The protein below binds the small molecule below.
Small molecule (SMILES): Nc1ncnc2c1ncn2[C@H]1C[C@H](O)[C@@H](CO[P](=O)(O)O[P](=O)(O)OP(=O)(O)O)O1

Binding-site contacts:
Ligand atom N7 contacts residue ARG133 of chain 1.K at 3.4 Å (salt-bridge).
Ligand atom O3B contacts residue GLY160 of chain 1.K at 2.9 Å (h-bond).
Ligand atom N1 contacts residue ASN130 of chain 1.K at 3.5 Å.
Ligand atom PB contacts residue GLY160 of chain 1.K at 3.4 Å.
Ligand atom O5' contacts residue TRP165 of chain 1.K at 3.6 Å.
Ligand atom PA contacts residue GLY162 of chain 1.K at 3.5 Å.
Ligand atom C2 contacts residue TYR310 of chain 1.K at 2.7 Å (hydrophobic).
Ligand atom O2A contacts residue MG1 of chain 1.KA at 3.2 Å.
Ligand atom O3G contacts residue ARG273 of chain 1.K at 2.1 Å (salt-bridge).
Ligand atom O3A contacts residue GLY160 of chain 1.K at 3.2 Å.
Ligand atom O3' contacts residue SER331 of chain 1.K at 3.1 Å.
Ligand atom O3G contacts residue LEU159 of chain 1.K at 3.5 Å.
Ligand atom C2 contacts residue ALA127 of chain 1.K at 2.8 Å (hydrophobic).
Ligand atom O2B contacts residue LYS163 of chain 1.K at 3.0 Å.
Ligand atom O1A contacts residue TRP165 of chain 1.K at 2.9 Å (h-bond).
Ligand atom C1' contacts residue SER331 of chain 1.K at 3.1 Å.
Ligand atom O1A contacts residue THR164 of chain 1.K at 2.7 Å (h-bond).
Ligand atom N3 contacts residue TYR310 of chain 1.K at 2.7 Å (h-bond).
Ligand atom O2B contacts residue SER161 of chain 1.K at 3.0 Å (h-bond).
Ligand atom O1B contacts residue MG1 of chain 1.KA at 2.3 Å.
Ligand atom PB contacts residue MG1 of chain 1.KA at 3.5 Å.
Ligand atom O3B contacts residue MG1 of chain 1.KA at 3.4 Å.
Ligand atom PG contacts residue GLY160 of chain 1.K at 3.4 Å.
Ligand atom PG contacts residue ARG273 of chain 1.K at 3.2 Å.
Ligand atom O1B contacts residue THR164 of chain 1.K at 2.8 Å (h-bond).
Ligand atom O1G contacts residue LEU159 of chain 1.K at 3.3 Å.
Ligand atom O1A contacts residue LYS163 of chain 1.K at 2.8 Å (salt-bridge).
Ligand atom O2B contacts residue GLY162 of chain 1.K at 3.1 Å (h-bond).
Ligand atom PB contacts residue GLY162 of chain 1.K at 3.5 Å.
Ligand atom PG contacts residue MG1 of chain 1.KA at 3.5 Å.
Ligand atom O2B contacts residue GLY160 of chain 1.K at 3.1 Å (h-bond).
Ligand atom N3 contacts residue SER331 of chain 1.K at 3.5 Å (h-bond).
Ligand atom O1A contacts residue GLY162 of chain 1.K at 2.8 Å.
Ligand atom O1G contacts residue LYS163 of chain 1.K at 3.1 Å.
Ligand atom O1G contacts residue GLY160 of chain 1.K at 3.0 Å (h-bond).
Ligand atom N1 contacts residue ALA127 of chain 1.K at 3.2 Å.
Ligand atom O3A contacts residue GLY162 of chain 1.K at 2.9 Å (h-bond).
Ligand atom O2G contacts residue MG1 of chain 1.KA at 2.3 Å.
Ligand atom N3 contacts residue ALA127 of chain 1.K at 3.5 Å.
Ligand atom N6 contacts residue ASN130 of chain 1.K at 3.0 Å.

Sequence of chain 1.K:
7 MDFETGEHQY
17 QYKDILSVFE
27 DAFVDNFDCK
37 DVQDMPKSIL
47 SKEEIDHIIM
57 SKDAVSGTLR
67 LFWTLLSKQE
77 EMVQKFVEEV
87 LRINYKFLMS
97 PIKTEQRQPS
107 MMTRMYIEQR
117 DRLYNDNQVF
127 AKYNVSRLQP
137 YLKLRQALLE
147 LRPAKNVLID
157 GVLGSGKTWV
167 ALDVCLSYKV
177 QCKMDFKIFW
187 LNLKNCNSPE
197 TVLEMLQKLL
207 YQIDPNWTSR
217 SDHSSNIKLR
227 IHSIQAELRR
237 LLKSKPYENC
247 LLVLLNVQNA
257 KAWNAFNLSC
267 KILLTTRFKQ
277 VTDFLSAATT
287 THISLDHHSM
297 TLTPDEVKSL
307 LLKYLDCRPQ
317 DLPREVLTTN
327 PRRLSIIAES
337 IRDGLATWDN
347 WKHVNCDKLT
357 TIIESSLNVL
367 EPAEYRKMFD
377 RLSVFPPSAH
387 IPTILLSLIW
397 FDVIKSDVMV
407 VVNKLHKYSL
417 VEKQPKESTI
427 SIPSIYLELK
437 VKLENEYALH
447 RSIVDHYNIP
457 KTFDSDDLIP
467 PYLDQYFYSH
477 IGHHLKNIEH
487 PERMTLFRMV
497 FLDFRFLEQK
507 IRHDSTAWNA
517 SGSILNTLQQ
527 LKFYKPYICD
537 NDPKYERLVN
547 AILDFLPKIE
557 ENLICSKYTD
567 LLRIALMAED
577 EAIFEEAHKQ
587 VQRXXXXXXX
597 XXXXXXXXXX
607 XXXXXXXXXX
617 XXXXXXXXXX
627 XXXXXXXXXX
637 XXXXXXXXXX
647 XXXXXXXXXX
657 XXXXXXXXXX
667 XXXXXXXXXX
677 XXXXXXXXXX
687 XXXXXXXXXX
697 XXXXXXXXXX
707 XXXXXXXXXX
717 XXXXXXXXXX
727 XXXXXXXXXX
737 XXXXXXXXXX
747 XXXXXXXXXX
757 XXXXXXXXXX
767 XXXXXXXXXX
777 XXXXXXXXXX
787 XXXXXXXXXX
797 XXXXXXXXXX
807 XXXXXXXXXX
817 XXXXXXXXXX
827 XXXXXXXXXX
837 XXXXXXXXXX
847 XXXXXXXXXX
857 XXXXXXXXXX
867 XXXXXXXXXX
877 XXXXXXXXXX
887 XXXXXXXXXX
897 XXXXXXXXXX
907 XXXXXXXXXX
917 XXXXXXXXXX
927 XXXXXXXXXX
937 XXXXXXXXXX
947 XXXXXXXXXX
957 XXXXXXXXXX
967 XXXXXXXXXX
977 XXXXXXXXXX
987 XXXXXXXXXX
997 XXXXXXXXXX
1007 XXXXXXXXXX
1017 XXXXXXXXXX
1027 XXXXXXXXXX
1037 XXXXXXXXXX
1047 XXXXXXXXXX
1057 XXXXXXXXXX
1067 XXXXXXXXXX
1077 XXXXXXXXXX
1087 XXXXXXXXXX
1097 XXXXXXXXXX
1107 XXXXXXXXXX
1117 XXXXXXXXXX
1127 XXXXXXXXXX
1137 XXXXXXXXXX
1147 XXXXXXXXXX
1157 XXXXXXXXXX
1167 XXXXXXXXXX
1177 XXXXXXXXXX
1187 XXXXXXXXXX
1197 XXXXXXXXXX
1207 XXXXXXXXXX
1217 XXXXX